Binding-site contacts:
Ligand atom O03 contacts residue GLN288 of chain 1.A at 3.5 Å (h-bond).
Ligand atom O01 contacts residue LYS285 of chain 1.A at 3.4 Å.
Ligand atom O01 contacts residue ARG247 of chain 1.A at 4.3 Å.
Ligand atom O07 contacts residue GLN284 of chain 1.A at 4.1 Å.
Ligand atom C2 contacts residue GLN284 of chain 1.A at 4.0 Å.
Ligand atom O09 contacts residue GLN288 of chain 1.A at 4.3 Å.
Ligand atom O07 contacts residue CYS241 of chain 1.A at 3.0 Å (h-bond).
Ligand atom V06 contacts residue ARG247 of chain 1.A at 4.0 Å.
Ligand atom V06 contacts residue GLY246 of chain 1.A at 3.8 Å.
Ligand atom O07 contacts residue ALA243 of chain 1.A at 3.5 Å.
Ligand atom O03 contacts residue LYS285 of chain 1.A at 4.0 Å.
Ligand atom O07 contacts residue GLY244 of chain 1.A at 3.3 Å (h-bond).
Ligand atom V06 contacts residue CYS241 of chain 1.A at 2.5 Å.
Ligand atom C3 contacts residue LYS285 of chain 1.A at 3.9 Å.
Ligand atom O08 contacts residue CYS241 of chain 1.A at 3.1 Å (h-bond).
Ligand atom V06 contacts residue ARG242 of chain 1.A at 4.1 Å.
Ligand atom O09 contacts residue ARG247 of chain 1.A at 2.8 Å (salt-bridge).
Ligand atom V06 contacts residue ALA243 of chain 1.A at 4.0 Å.
Ligand atom V02 contacts residue LYS285 of chain 1.A at 4.2 Å.
Ligand atom C1 contacts residue ALA243 of chain 1.A at 3.8 Å (hydrophobic).
Ligand atom O2 contacts residue GLN284 of chain 1.A at 3.4 Å (h-bond).
Ligand atom O1 contacts residue GLN284 of chain 1.A at 3.0 Å (h-bond).
Ligand atom O03 contacts residue ARG247 of chain 1.A at 3.2 Å (salt-bridge).
Ligand atom O07 contacts residue GLY246 of chain 1.A at 2.9 Å (h-bond).
Ligand atom O07 contacts residue VAL245 of chain 1.A at 3.0 Å (h-bond).
Ligand atom V02 contacts residue ARG247 of chain 1.A at 4.2 Å.
Ligand atom V02 contacts residue GLY246 of chain 1.A at 4.1 Å.
Ligand atom O08 contacts residue ALA243 of chain 1.A at 3.2 Å (h-bond).
Ligand atom O09 contacts residue CYS241 of chain 1.A at 3.3 Å (h-bond).
Ligand atom O09 contacts residue GLY246 of chain 1.A at 3.5 Å.
Ligand atom O01 contacts residue GLY246 of chain 1.A at 3.4 Å.
Ligand atom C3 contacts residue GLN284 of chain 1.A at 3.9 Å.
Ligand atom O01 contacts residue GLN288 of chain 1.A at 2.9 Å (h-bond).
Ligand atom O01 contacts residue GLN284 of chain 1.A at 3.0 Å (h-bond).
Ligand atom V02 contacts residue GLN284 of chain 1.A at 3.9 Å.
Ligand atom O3 contacts residue LYS285 of chain 1.A at 3.1 Å (salt-bridge).
Ligand atom V02 contacts residue GLN288 of chain 1.A at 3.8 Å.
Ligand atom C1 contacts residue GLN284 of chain 1.A at 4.1 Å.
Ligand atom O08 contacts residue ARG242 of chain 1.A at 2.7 Å (salt-bridge).
Ligand atom O1 contacts residue ALA243 of chain 1.A at 3.8 Å.

Sequence of chain 1.A:
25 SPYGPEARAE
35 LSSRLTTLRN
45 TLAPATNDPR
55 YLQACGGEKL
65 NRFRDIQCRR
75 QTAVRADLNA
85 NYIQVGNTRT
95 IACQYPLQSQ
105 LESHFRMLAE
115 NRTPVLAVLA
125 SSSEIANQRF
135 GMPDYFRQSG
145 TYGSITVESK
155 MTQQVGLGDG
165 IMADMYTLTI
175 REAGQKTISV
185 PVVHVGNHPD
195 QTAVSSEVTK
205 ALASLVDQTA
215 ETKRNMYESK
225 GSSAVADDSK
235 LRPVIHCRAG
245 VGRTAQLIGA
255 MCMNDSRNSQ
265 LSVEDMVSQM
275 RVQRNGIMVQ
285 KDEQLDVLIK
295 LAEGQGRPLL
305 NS

The protein below binds the small molecule below.
Small molecule (SMILES): OC[C@@H]1CO[V]2(O)(O)O[V](O)(O)[O+]12